This small molecule binds to this protein.
Small molecule (SMILES): CC(=O)N[C@@H]1[C@@H](O)[C@H](O)[C@@H](CO)O[C@H]1O

Sequence of chain 9.C:
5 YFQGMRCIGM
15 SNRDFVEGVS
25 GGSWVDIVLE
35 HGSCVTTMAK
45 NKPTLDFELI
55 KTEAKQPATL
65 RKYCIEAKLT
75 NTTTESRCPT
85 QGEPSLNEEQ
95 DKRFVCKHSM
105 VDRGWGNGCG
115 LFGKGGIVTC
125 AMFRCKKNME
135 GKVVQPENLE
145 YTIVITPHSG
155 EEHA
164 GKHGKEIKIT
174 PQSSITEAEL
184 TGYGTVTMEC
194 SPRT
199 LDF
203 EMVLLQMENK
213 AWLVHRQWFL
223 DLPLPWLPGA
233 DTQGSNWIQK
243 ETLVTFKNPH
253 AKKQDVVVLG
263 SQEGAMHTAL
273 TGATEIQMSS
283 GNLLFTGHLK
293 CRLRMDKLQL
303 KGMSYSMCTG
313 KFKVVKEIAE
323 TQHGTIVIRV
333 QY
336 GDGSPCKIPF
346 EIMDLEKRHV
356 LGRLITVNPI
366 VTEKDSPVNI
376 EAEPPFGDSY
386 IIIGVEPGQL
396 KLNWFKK

Sequence of chain 9.D:
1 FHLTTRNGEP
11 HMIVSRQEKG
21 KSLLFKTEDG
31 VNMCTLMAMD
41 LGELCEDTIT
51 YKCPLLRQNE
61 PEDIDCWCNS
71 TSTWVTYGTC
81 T

Binding-site contacts:
Ligand atom O5 contacts residue ASN75 of chain 9.C at 2.1 Å (h-bond).
Ligand atom N2 contacts residue ASN75 of chain 9.C at 3.0 Å (h-bond).
Ligand atom O4 contacts residue NAG1 of chain 9.T at 1.6 Å.
Ligand atom O3 contacts residue NAG1 of chain 9.T at 2.4 Å (h-bond).
Ligand atom C6 contacts residue CYS45 of chain 9.D at 4.4 Å (hydrophobic).
Ligand atom O7 contacts residue MET126 of chain 9.C at 3.1 Å.
Ligand atom C6 contacts residue THR48 of chain 9.D at 4.4 Å.
Ligand atom C8 contacts residue ASN75 of chain 9.C at 3.0 Å.
Ligand atom C3 contacts residue NAG1 of chain 9.T at 3.3 Å.
Ligand atom O6 contacts residue NAG1 of chain 9.T at 4.1 Å.
Ligand atom C6 contacts residue ASN75 of chain 9.C at 3.8 Å.
Ligand atom C7 contacts residue ASN75 of chain 9.C at 2.8 Å.
Ligand atom O7 contacts residue ASN75 of chain 9.C at 3.2 Å (h-bond).
Ligand atom C8 contacts residue PHE98 of chain 9.C at 3.6 Å (hydrophobic).
Ligand atom C1 contacts residue ASN75 of chain 9.C at 1.3 Å.
Ligand atom C5 contacts residue NAG1 of chain 9.T at 3.7 Å.
Ligand atom O5 contacts residue THR48 of chain 9.D at 4.0 Å.
Ligand atom C4 contacts residue ASN75 of chain 9.C at 4.0 Å.
Ligand atom O6 contacts residue CYS45 of chain 9.D at 3.4 Å (h-bond).
Ligand atom C2 contacts residue NAG1 of chain 9.T at 4.1 Å.
Ligand atom C8 contacts residue MET126 of chain 9.C at 3.7 Å (hydrophobic).
Ligand atom C7 contacts residue MET126 of chain 9.C at 3.8 Å (hydrophobic).
Ligand atom O6 contacts residue GLU46 of chain 9.D at 3.8 Å.
Ligand atom C2 contacts residue ASN75 of chain 9.C at 2.6 Å.
Ligand atom C5 contacts residue ASN75 of chain 9.C at 3.2 Å.
Ligand atom O6 contacts residue THR48 of chain 9.D at 4.0 Å.
Ligand atom C6 contacts residue NAG1 of chain 9.T at 3.4 Å.
Ligand atom C4 contacts residue NAG1 of chain 9.T at 2.9 Å.
Ligand atom C3 contacts residue ASN75 of chain 9.C at 3.5 Å.
Ligand atom O6 contacts residue ASN75 of chain 9.C at 3.8 Å.